Sequence of chain 6.A:
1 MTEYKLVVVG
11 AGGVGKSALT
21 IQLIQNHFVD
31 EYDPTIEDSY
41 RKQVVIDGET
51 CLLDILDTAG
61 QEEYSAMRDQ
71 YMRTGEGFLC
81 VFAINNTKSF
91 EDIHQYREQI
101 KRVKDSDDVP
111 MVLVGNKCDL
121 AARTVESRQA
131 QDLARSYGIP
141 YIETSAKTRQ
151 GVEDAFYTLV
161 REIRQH

The small molecule below binds the protein below.
Small molecule (SMILES): Nc1nc2c(ncn2[C@@H]2O[C@H](CO[P](=O)(O)O[P](=O)(O)NP(=O)(O)O)[C@@H](O)[C@H]2O)c(=O)[nH]1

Binding-site contacts:
Ligand atom O2A contacts residue TYR32 of chain 6.A at 3.3 Å.
Ligand atom O2' contacts residue VAL29 of chain 6.A at 2.7 Å (h-bond).
Ligand atom O6 contacts residue LYS117 of chain 6.A at 3.4 Å.
Ligand atom O3G contacts residue GLY60 of chain 6.A at 2.7 Å (h-bond).
Ligand atom O4' contacts residue LYS117 of chain 6.A at 3.1 Å (salt-bridge).
Ligand atom O2B contacts residue MG1 of chain 6.C at 2.1 Å.
Ligand atom N2 contacts residue ASP119 of chain 6.A at 3.0 Å (salt-bridge).
Ligand atom O1A contacts residue GLY15 of chain 6.A at 3.2 Å.
Ligand atom C5' contacts residue GLY13 of chain 6.A at 3.4 Å.
Ligand atom O2G contacts residue THR35 of chain 6.A at 2.8 Å (h-bond).
Ligand atom N1 contacts residue ASP119 of chain 6.A at 2.9 Å (salt-bridge).
Ligand atom N3B contacts residue TYR32 of chain 6.A at 3.3 Å.
Ligand atom O1G contacts residue TYR32 of chain 6.A at 2.5 Å (h-bond).
Ligand atom N9 contacts residue LYS117 of chain 6.A at 3.5 Å.
Ligand atom O2' contacts residue PHE28 of chain 6.A at 3.2 Å.
Ligand atom O2B contacts residue SER17 of chain 6.A at 2.9 Å (h-bond).
Ligand atom O3A contacts residue GLY13 of chain 6.A at 3.5 Å.
Ligand atom O6 contacts residue ASN116 of chain 6.A at 3.2 Å (h-bond).
Ligand atom O3A contacts residue GLY15 of chain 6.A at 3.2 Å (h-bond).
Ligand atom PB contacts residue MG1 of chain 6.C at 3.2 Å.
Ligand atom O1B contacts residue GLY15 of chain 6.A at 3.1 Å (h-bond).
Ligand atom N3B contacts residue GLY13 of chain 6.A at 3.0 Å (h-bond).
Ligand atom O1B contacts residue LYS16 of chain 6.A at 2.7 Å (salt-bridge).
Ligand atom O6 contacts residue LYS147 of chain 6.A at 3.3 Å (salt-bridge).
Ligand atom N3B contacts residue MG1 of chain 6.C at 3.3 Å.
Ligand atom O1B contacts residue VAL14 of chain 6.A at 3.3 Å (h-bond).
Ligand atom O3' contacts residue ASP30 of chain 6.A at 3.1 Å (salt-bridge).
Ligand atom N7 contacts residue ALA146 of chain 6.A at 3.5 Å.
Ligand atom O3G contacts residue LYS16 of chain 6.A at 2.7 Å (salt-bridge).
Ligand atom C6 contacts residue LYS117 of chain 6.A at 3.4 Å.
Ligand atom C4 contacts residue LYS117 of chain 6.A at 3.5 Å.
Ligand atom O1G contacts residue PRO34 of chain 6.A at 3.3 Å.
Ligand atom PG contacts residue MG1 of chain 6.C at 3.2 Å.
Ligand atom O6 contacts residue ALA146 of chain 6.A at 2.6 Å (h-bond).
Ligand atom O2' contacts residue ASP30 of chain 6.A at 3.2 Å (salt-bridge).
Ligand atom O1A contacts residue SER17 of chain 6.A at 3.3 Å (h-bond).
Ligand atom N7 contacts residue ASN116 of chain 6.A at 3.1 Å (h-bond).
Ligand atom O1A contacts residue ALA18 of chain 6.A at 2.8 Å (h-bond).
Ligand atom O6 contacts residue SER145 of chain 6.A at 3.3 Å.
Ligand atom O2G contacts residue MG1 of chain 6.C at 2.1 Å.